Sequence of chain 2.A:
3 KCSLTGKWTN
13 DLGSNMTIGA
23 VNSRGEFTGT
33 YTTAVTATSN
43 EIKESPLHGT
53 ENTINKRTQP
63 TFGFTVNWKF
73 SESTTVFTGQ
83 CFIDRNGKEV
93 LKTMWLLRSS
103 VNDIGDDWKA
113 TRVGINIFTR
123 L

Binding-site contacts:
Ligand atom C6 contacts residue LEU123 of chain 2.A at 4.1 Å (hydrophobic).
Ligand atom C8 contacts residue THR34 of chain 2.A at 4.1 Å.
Ligand atom C1 contacts residue ASN17 of chain 2.A at 1.4 Å.
Ligand atom C8 contacts residue ASN17 of chain 2.A at 4.5 Å.
Ligand atom C5 contacts residue ASN17 of chain 2.A at 3.7 Å.
Ligand atom C2 contacts residue ASN17 of chain 2.A at 2.5 Å.
Ligand atom O6 contacts residue LEU123 of chain 2.A at 4.4 Å.
Ligand atom C8 contacts residue THR35 of chain 2.A at 3.8 Å.
Ligand atom C3 contacts residue ASN17 of chain 2.A at 3.9 Å.
Ligand atom O5 contacts residue LEU123 of chain 2.A at 3.6 Å.
Ligand atom C8 contacts residue GLY15 of chain 2.A at 3.6 Å.
Ligand atom C8 contacts residue ALA36 of chain 2.A at 4.2 Å (hydrophobic).
Ligand atom N2 contacts residue ASN17 of chain 2.A at 2.9 Å (h-bond).
Ligand atom C4 contacts residue ASN17 of chain 2.A at 4.3 Å.
Ligand atom N2 contacts residue GLY15 of chain 2.A at 3.6 Å.
Ligand atom O7 contacts residue THR34 of chain 2.A at 3.5 Å.
Ligand atom C1 contacts residue LEU123 of chain 2.A at 4.3 Å (hydrophobic).
Ligand atom O7 contacts residue ASN17 of chain 2.A at 3.5 Å (h-bond).
Ligand atom C5 contacts residue LEU123 of chain 2.A at 4.2 Å (hydrophobic).
Ligand atom C7 contacts residue THR34 of chain 2.A at 4.2 Å.
Ligand atom C7 contacts residue ASN17 of chain 2.A at 3.4 Å.
Ligand atom C7 contacts residue GLY15 of chain 2.A at 4.1 Å.
Ligand atom O5 contacts residue ASN17 of chain 2.A at 2.4 Å (h-bond).

This small molecule binds to this protein.
Small molecule (SMILES): CC(=O)N[C@@H]1[C@@H](O)[C@H](O)[C@@H](CO)O[C@H]1O